Sequence of chain 1.B:
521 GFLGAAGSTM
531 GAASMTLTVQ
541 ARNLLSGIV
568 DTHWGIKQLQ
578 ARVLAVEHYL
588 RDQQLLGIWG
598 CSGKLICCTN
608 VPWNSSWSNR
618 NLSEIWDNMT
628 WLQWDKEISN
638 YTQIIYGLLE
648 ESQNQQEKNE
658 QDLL

The protein below binds the small molecule below.
Small molecule (SMILES): CC(=O)N[C@@H]1[C@@H](O)[C@H](O)[C@@H](CO)O[C@H]1O

Binding-site contacts:
Ligand atom C8 contacts residue ASN618 of chain 1.B at 3.7 Å.
Ligand atom C2 contacts residue ASN618 of chain 1.B at 2.5 Å.
Ligand atom O7 contacts residue ASN618 of chain 1.B at 3.4 Å (h-bond).
Ligand atom N2 contacts residue ASN618 of chain 1.B at 2.9 Å (h-bond).
Ligand atom C1 contacts residue ASN618 of chain 1.B at 1.4 Å.
Ligand atom C7 contacts residue ASN618 of chain 1.B at 3.1 Å.
Ligand atom O5 contacts residue ASN618 of chain 1.B at 2.4 Å (h-bond).
Ligand atom C3 contacts residue ASN618 of chain 1.B at 3.8 Å.
Ligand atom C4 contacts residue ASN618 of chain 1.B at 4.2 Å.
Ligand atom O7 contacts residue SER620 of chain 1.B at 3.5 Å (h-bond).
Ligand atom C7 contacts residue SER620 of chain 1.B at 4.5 Å.
Ligand atom C5 contacts residue ASN618 of chain 1.B at 3.7 Å.